This protein binds this small molecule.
Small molecule (SMILES): O=C(OCCOC(=O)[C@@H]1CCCCN1S(=O)(=O)Cc1ccccc1)c1cccnc1

Binding-site contacts:
Ligand atom C07 contacts residue ILE159 of chain 1.A at 4.0 Å (hydrophobic).
Ligand atom O01 contacts residue ASP140 of chain 1.A at 3.5 Å (salt-bridge).
Ligand atom O30 contacts residue TYR185 of chain 1.A at 3.6 Å.
Ligand atom O01 contacts residue PHE139 of chain 1.A at 3.7 Å.
Ligand atom C11 contacts residue MET157 of chain 1.A at 4.1 Å (hydrophobic).
Ligand atom C28 contacts residue PHE139 of chain 1.A at 3.9 Å (hydrophobic).
Ligand atom C16 contacts residue PHE149 of chain 1.A at 3.7 Å (hydrophobic).
Ligand atom C06 contacts residue VAL158 of chain 1.A at 3.9 Å (hydrophobic).
Ligand atom C29 contacts residue ASP140 of chain 1.A at 3.4 Å.
Ligand atom C27 contacts residue VAL193 of chain 1.A at 3.8 Å (hydrophobic).
Ligand atom C15 contacts residue PHE149 of chain 1.A at 3.9 Å (hydrophobic).
Ligand atom C07 contacts residue TRP162 of chain 1.A at 3.4 Å (hydrophobic).
Ligand atom S02 contacts residue TYR185 of chain 1.A at 4.0 Å.
Ligand atom C05 contacts residue PHE149 of chain 1.A at 3.9 Å (hydrophobic).
Ligand atom C08 contacts residue ILE159 of chain 1.A at 4.1 Å (hydrophobic).
Ligand atom C08 contacts residue TYR185 of chain 1.A at 4.1 Å (hydrophobic).
Ligand atom C17 contacts residue PHE149 of chain 1.A at 4.0 Å (hydrophobic).
Ligand atom O22 contacts residue VAL158 of chain 1.A at 3.3 Å.
Ligand atom C06 contacts residue TRP162 of chain 1.A at 3.5 Å (hydrophobic).
Ligand atom C18 contacts residue ARG145 of chain 1.A at 3.9 Å.
Ligand atom C26 contacts residue ILE194 of chain 1.A at 4.0 Å (hydrophobic).
Ligand atom C24 contacts residue TYR185 of chain 1.A at 4.1 Å (hydrophobic).
Ligand atom C05 contacts residue TYR129 of chain 1.A at 3.5 Å (hydrophobic).
Ligand atom O22 contacts residue TYR185 of chain 1.A at 3.7 Å.
Ligand atom O22 contacts residue ILE159 of chain 1.A at 3.0 Å (h-bond).
Ligand atom C04 contacts residue TYR129 of chain 1.A at 3.3 Å (hydrophobic).
Ligand atom C26 contacts residue ALA190 of chain 1.A at 4.0 Å (hydrophobic).
Ligand atom C23 contacts residue TYR185 of chain 1.A at 3.2 Å (hydrophobic).
Ligand atom C05 contacts residue TRP162 of chain 1.A at 3.5 Å (hydrophobic).
Ligand atom C11 contacts residue TYR185 of chain 1.A at 3.8 Å (hydrophobic).
Ligand atom O10 contacts residue TYR185 of chain 1.A at 3.3 Å (h-bond).
Ligand atom O30 contacts residue PHE139 of chain 1.A at 3.5 Å.
Ligand atom C25 contacts residue TYR185 of chain 1.A at 3.9 Å (hydrophobic).
Ligand atom C28 contacts residue ASP140 of chain 1.A at 3.5 Å.
Ligand atom O01 contacts residue PHE202 of chain 1.A at 3.9 Å.
Ligand atom C06 contacts residue PHE149 of chain 1.A at 3.7 Å (hydrophobic).
Ligand atom O01 contacts residue TYR129 of chain 1.A at 3.8 Å.
Ligand atom C25 contacts residue ILE194 of chain 1.A at 4.0 Å (hydrophobic).
Ligand atom O30 contacts residue PHE202 of chain 1.A at 3.5 Å.
Ligand atom C09 contacts residue TYR185 of chain 1.A at 3.4 Å (hydrophobic).

Sequence of chain 1.A:
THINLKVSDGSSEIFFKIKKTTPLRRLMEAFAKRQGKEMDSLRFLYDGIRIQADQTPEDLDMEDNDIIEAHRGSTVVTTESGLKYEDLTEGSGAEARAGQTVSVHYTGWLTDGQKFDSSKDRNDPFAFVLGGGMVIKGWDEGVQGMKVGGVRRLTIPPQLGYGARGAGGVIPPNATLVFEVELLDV